Sequence of chain 2.A:
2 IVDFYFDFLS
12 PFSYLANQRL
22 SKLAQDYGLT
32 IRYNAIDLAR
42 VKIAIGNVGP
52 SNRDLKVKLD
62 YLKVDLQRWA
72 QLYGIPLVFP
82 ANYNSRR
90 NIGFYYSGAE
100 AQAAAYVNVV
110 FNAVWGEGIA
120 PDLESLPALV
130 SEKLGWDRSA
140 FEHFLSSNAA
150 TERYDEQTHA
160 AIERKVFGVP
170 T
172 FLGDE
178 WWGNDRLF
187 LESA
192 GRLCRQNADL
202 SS

Binding-site contacts:
Ligand atom O11 contacts residue PO41 of chain 2.B at 1.7 Å (h-bond).
Ligand atom C4 contacts residue 2C21 of chain 2.F at 0.4 Å.
Ligand atom O11 contacts residue SER52 of chain 2.A at 3.4 Å (h-bond).
Ligand atom C7 contacts residue TYR84 of chain 2.A at 3.8 Å (hydrophobic).
Ligand atom O11 contacts residue LYS43 of chain 2.A at 3.0 Å (salt-bridge).
Ligand atom C7 contacts residue 2C21 of chain 2.F at 0.7 Å.
Ligand atom O8 contacts residue PO41 of chain 2.B at 2.0 Å (h-bond).
Ligand atom O8 contacts residue ASN53 of chain 2.A at 3.9 Å.
Ligand atom C5 contacts residue 2C21 of chain 2.F at 0.4 Å.
Ligand atom O8 contacts residue ARG54 of chain 2.A at 3.4 Å (salt-bridge).
Ligand atom C5 contacts residue PHE13 of chain 2.A at 3.6 Å (hydrophobic).
Ligand atom C1 contacts residue PRO12 of chain 2.A at 3.8 Å (hydrophobic).
Ligand atom C5 contacts residue GSH1 of chain 2.D at 3.7 Å.
Ligand atom O10 contacts residue ARG54 of chain 2.A at 2.7 Å (salt-bridge).
Ligand atom O11 contacts residue 2C21 of chain 2.F at 2.3 Å (h-bond).
Ligand atom C10 contacts residue PO41 of chain 2.B at 2.6 Å.
Ligand atom O11 contacts residue LEU39 of chain 2.A at 3.9 Å.
Ligand atom C4 contacts residue PRO12 of chain 2.A at 3.9 Å (hydrophobic).
Ligand atom O10 contacts residue PO41 of chain 2.B at 3.6 Å (h-bond).
Ligand atom C2 contacts residue PRO12 of chain 2.A at 3.7 Å (hydrophobic).
Ligand atom O2 contacts residue PHE80 of chain 2.A at 3.4 Å.
Ligand atom O2 contacts residue 2C21 of chain 2.F at 1.4 Å.
Ligand atom C8 contacts residue 2C21 of chain 2.F at 1.1 Å.
Ligand atom O2 contacts residue TYR84 of chain 2.A at 2.8 Å (h-bond).
Ligand atom C10 contacts residue ARG54 of chain 2.A at 3.8 Å.
Ligand atom C1 contacts residue 2C21 of chain 2.F at 0.5 Å.
Ligand atom C10 contacts residue 2C21 of chain 2.F at 1.3 Å.
Ligand atom C8 contacts residue LEU10 of chain 2.A at 3.7 Å (hydrophobic).
Ligand atom C4 contacts residue LEU63 of chain 2.A at 3.8 Å (hydrophobic).
Ligand atom C6 contacts residue 2C21 of chain 2.F at 0.3 Å.
Ligand atom C4 contacts residue PHE13 of chain 2.A at 3.6 Å (hydrophobic).
Ligand atom C6 contacts residue GSH1 of chain 2.D at 3.3 Å.
Ligand atom C2 contacts residue 2C21 of chain 2.F at 0.7 Å.
Ligand atom C3 contacts residue PRO12 of chain 2.A at 3.5 Å (hydrophobic).
Ligand atom O8 contacts residue 2C21 of chain 2.F at 0.3 Å.
Ligand atom C10 contacts residue SER52 of chain 2.A at 3.9 Å.
Ligand atom C9 contacts residue 2C21 of chain 2.F at 0.5 Å.
Ligand atom C3 contacts residue 2C21 of chain 2.F at 0.6 Å.
Ligand atom O10 contacts residue 2C21 of chain 2.F at 1.4 Å (h-bond).
Ligand atom C9 contacts residue PO41 of chain 2.B at 2.8 Å.

This small molecule binds to this protein.
Small molecule (SMILES): O=C(O)C(=O)C=Cc1ccccc1O